Sequence of chain 1.A:
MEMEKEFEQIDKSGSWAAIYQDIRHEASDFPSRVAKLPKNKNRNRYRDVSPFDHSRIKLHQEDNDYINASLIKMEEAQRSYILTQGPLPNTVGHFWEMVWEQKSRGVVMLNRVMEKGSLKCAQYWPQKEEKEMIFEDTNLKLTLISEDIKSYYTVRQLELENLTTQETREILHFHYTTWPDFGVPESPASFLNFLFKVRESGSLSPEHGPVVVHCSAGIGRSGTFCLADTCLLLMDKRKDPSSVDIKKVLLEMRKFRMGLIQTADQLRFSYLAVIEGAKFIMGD

Binding-site contacts:
Ligand atom O01 contacts residue THR164 of chain 1.A at 3.2 Å (h-bond).
Ligand atom C07 contacts residue ASN162 of chain 1.A at 3.7 Å.
Ligand atom N04 contacts residue THR164 of chain 1.A at 3.4 Å (h-bond).
Ligand atom C07 contacts residue LEU140 of chain 1.A at 4.3 Å (hydrophobic).
Ligand atom C02 contacts residue ASN139 of chain 1.A at 3.6 Å.
Ligand atom C05 contacts residue ASN162 of chain 1.A at 3.9 Å.
Ligand atom C15 contacts residue THR138 of chain 1.A at 4.3 Å.
Ligand atom C10 contacts residue GLU101 of chain 1.A at 4.3 Å.
Ligand atom C10 contacts residue ASN162 of chain 1.A at 3.8 Å.
Ligand atom O06 contacts residue ASN162 of chain 1.A at 4.3 Å.
Ligand atom C15 contacts residue ASP137 of chain 1.A at 3.6 Å.
Ligand atom C03 contacts residue THR164 of chain 1.A at 3.1 Å.
Ligand atom C17 contacts residue HIS60 of chain 1.A at 4.0 Å.
Ligand atom C10 contacts residue TRP100 of chain 1.A at 3.4 Å (hydrophobic).
Ligand atom C02 contacts residue THR138 of chain 1.A at 4.2 Å.
Ligand atom C09 contacts residue GLU97 of chain 1.A at 3.7 Å.
Ligand atom C08 contacts residue THR138 of chain 1.A at 3.1 Å.
Ligand atom C09 contacts residue TRP100 of chain 1.A at 3.7 Å (hydrophobic).
Ligand atom C17 contacts residue GLN61 of chain 1.A at 3.6 Å.
Ligand atom C09 contacts residue LEU140 of chain 1.A at 4.3 Å (hydrophobic).
Ligand atom N04 contacts residue ASN139 of chain 1.A at 3.9 Å.
Ligand atom C18 contacts residue HIS60 of chain 1.A at 4.0 Å.
Ligand atom C05 contacts residue THR138 of chain 1.A at 3.8 Å.
Ligand atom C16 contacts residue ASP137 of chain 1.A at 4.2 Å.
Ligand atom C05 contacts residue THR164 of chain 1.A at 4.2 Å.
Ligand atom C16 contacts residue GLU97 of chain 1.A at 4.0 Å.
Ligand atom C16 contacts residue GLN61 of chain 1.A at 3.3 Å.
Ligand atom C03 contacts residue THR138 of chain 1.A at 4.2 Å.
Ligand atom N04 contacts residue ASN162 of chain 1.A at 4.2 Å.
Ligand atom C17 contacts residue GLU97 of chain 1.A at 3.1 Å.
Ligand atom C07 contacts residue THR138 of chain 1.A at 3.7 Å.
Ligand atom C09 contacts residue GLU101 of chain 1.A at 3.9 Å.
Ligand atom C02 contacts residue THR164 of chain 1.A at 3.6 Å.
Ligand atom C03 contacts residue ASN139 of chain 1.A at 4.2 Å.
Ligand atom C18 contacts residue GLU97 of chain 1.A at 3.9 Å.
Ligand atom C08 contacts residue GLU97 of chain 1.A at 4.1 Å.
Ligand atom O01 contacts residue ASN139 of chain 1.A at 3.7 Å.
Ligand atom N04 contacts residue THR138 of chain 1.A at 3.2 Å (h-bond).
Ligand atom C15 contacts residue GLN61 of chain 1.A at 4.2 Å.
Ligand atom C08 contacts residue LEU140 of chain 1.A at 3.9 Å (hydrophobic).

This small molecule binds to this protein.
Small molecule (SMILES): O=C(N[C@H]1[C@H](O)[C@@H]2O[C@H]1c1ccccc12)C1CCC1